Sequence of chain 1.B:
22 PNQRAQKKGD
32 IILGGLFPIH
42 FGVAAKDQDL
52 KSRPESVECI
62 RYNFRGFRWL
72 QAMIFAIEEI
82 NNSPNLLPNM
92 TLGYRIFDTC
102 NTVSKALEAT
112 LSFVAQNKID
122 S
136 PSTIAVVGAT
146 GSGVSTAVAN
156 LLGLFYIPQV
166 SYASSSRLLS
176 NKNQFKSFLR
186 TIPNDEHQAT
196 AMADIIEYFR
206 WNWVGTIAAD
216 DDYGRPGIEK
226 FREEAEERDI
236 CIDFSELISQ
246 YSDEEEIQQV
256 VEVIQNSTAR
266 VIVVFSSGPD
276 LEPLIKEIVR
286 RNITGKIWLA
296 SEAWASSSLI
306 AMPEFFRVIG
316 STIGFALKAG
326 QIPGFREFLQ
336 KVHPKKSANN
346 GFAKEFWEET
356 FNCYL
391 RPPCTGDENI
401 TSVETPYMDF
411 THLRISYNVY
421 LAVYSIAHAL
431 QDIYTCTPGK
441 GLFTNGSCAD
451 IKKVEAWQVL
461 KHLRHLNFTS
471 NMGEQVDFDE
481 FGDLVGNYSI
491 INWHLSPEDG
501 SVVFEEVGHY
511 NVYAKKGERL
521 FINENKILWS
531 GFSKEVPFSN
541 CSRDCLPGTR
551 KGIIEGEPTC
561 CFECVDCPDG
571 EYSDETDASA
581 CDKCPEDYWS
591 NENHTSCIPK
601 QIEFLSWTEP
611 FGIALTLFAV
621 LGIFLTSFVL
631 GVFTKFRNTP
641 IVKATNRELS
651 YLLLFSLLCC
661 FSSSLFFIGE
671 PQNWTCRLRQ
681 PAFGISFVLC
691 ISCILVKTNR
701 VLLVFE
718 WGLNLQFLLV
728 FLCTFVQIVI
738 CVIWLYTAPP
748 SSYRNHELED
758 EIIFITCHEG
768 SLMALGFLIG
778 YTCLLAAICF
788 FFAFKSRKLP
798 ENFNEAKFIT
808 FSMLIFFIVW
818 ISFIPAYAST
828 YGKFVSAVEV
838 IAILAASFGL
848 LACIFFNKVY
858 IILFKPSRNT

Binding-site contacts:
Ligand atom C2 contacts residue TYR513 of chain 1.B at 4.3 Å (hydrophobic).
Ligand atom N2 contacts residue ASN487 of chain 1.B at 3.1 Å (h-bond).
Ligand atom C3 contacts residue ASN487 of chain 1.B at 3.7 Å.
Ligand atom C1 contacts residue ASN487 of chain 1.B at 1.4 Å.
Ligand atom C6 contacts residue HIS509 of chain 1.B at 3.4 Å.
Ligand atom O6 contacts residue ASN511 of chain 1.B at 4.3 Å.
Ligand atom C1 contacts residue HIS509 of chain 1.B at 4.0 Å.
Ligand atom N2 contacts residue TYR513 of chain 1.B at 3.2 Å.
Ligand atom O6 contacts residue HIS509 of chain 1.B at 3.3 Å (h-bond).
Ligand atom C1 contacts residue ASN511 of chain 1.B at 3.3 Å.
Ligand atom O7 contacts residue ASN487 of chain 1.B at 4.2 Å.
Ligand atom C5 contacts residue ASN511 of chain 1.B at 3.1 Å.
Ligand atom C4 contacts residue ASN511 of chain 1.B at 4.2 Å.
Ligand atom C4 contacts residue ASN487 of chain 1.B at 4.0 Å.
Ligand atom C1 contacts residue TYR513 of chain 1.B at 4.1 Å (hydrophobic).
Ligand atom O4 contacts residue ASN511 of chain 1.B at 4.3 Å.
Ligand atom C6 contacts residue ASN487 of chain 1.B at 3.5 Å.
Ligand atom C7 contacts residue ASN487 of chain 1.B at 4.0 Å.
Ligand atom C5 contacts residue HIS509 of chain 1.B at 4.2 Å.
Ligand atom C8 contacts residue ASN511 of chain 1.B at 4.5 Å.
Ligand atom C7 contacts residue TYR513 of chain 1.B at 3.9 Å (hydrophobic).
Ligand atom O5 contacts residue HIS509 of chain 1.B at 3.7 Å.
Ligand atom O5 contacts residue ASN487 of chain 1.B at 2.4 Å (h-bond).
Ligand atom C2 contacts residue ASN511 of chain 1.B at 4.5 Å.
Ligand atom O5 contacts residue ASN511 of chain 1.B at 2.3 Å (h-bond).
Ligand atom C6 contacts residue ASN511 of chain 1.B at 4.2 Å.
Ligand atom C2 contacts residue ASN487 of chain 1.B at 2.4 Å.
Ligand atom C8 contacts residue TYR513 of chain 1.B at 3.4 Å (hydrophobic).
Ligand atom O6 contacts residue ASN487 of chain 1.B at 4.4 Å.
Ligand atom C3 contacts residue ASN511 of chain 1.B at 4.4 Å.
Ligand atom C5 contacts residue ASN487 of chain 1.B at 3.4 Å.

A protein and the small-molecule ligand that binds it are described below.
Small molecule (SMILES): CC(=O)N[C@H]1[C@H](O[C@H]2[C@H](O)[C@@H](NC(C)=O)CO[C@@H]2CO)O[C@H](CO)[C@@H](O)[C@@H]1O